A small-molecule ligand and the protein it binds are described below.
Small molecule (SMILES): Cc1cc(CCCCCCCOc2ccc(C3=N[C@@H](C)CO3)cc2)on1

Sequence of chain 13.A:
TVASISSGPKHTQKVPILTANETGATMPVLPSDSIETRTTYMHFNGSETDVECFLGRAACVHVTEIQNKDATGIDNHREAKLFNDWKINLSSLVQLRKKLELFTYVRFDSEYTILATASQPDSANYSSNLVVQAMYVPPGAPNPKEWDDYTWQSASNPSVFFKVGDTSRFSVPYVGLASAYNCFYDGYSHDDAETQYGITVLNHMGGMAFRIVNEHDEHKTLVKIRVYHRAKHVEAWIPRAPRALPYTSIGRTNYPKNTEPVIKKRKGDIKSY

Sequence of chain 13.C:
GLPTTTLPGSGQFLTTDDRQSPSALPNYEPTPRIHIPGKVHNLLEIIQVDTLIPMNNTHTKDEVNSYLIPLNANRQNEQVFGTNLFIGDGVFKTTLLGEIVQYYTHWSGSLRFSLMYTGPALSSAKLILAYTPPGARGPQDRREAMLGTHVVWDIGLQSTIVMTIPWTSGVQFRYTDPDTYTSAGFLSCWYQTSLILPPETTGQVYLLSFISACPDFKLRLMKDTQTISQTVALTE

Binding-site contacts:
Ligand atom C4 contacts residue TYR152 of chain 13.A at 3.9 Å (hydrophobic).
Ligand atom C3 contacts residue PHE186 of chain 13.A at 3.8 Å (hydrophobic).
Ligand atom C31 contacts residue VAL176 of chain 13.A at 3.3 Å (hydrophobic).
Ligand atom C3C contacts residue VAL188 of chain 13.A at 3.3 Å (hydrophobic).
Ligand atom C4 contacts residue PHE186 of chain 13.A at 3.6 Å (hydrophobic).
Ligand atom C2B contacts residue MET221 of chain 13.A at 3.5 Å (hydrophobic).
Ligand atom O1 contacts residue ALA24 of chain 13.C at 3.6 Å.
Ligand atom N3A contacts residue ASN219 of chain 13.A at 3.0 Å (h-bond).
Ligand atom C31 contacts residue PRO174 of chain 13.A at 3.4 Å (hydrophobic).
Ligand atom C2C contacts residue VAL188 of chain 13.A at 3.2 Å (hydrophobic).
Ligand atom C5C contacts residue ILE104 of chain 13.A at 3.8 Å (hydrophobic).
Ligand atom C5 contacts residue TYR152 of chain 13.A at 3.8 Å (hydrophobic).
Ligand atom O1 contacts residue TYR152 of chain 13.A at 3.9 Å.
Ligand atom C31 contacts residue ALA150 of chain 13.A at 3.5 Å (hydrophobic).
Ligand atom C7C contacts residue TYR128 of chain 13.A at 3.6 Å (hydrophobic).
Ligand atom C4B contacts residue LEU106 of chain 13.A at 3.7 Å (hydrophobic).
Ligand atom C3C contacts residue TYR128 of chain 13.A at 3.9 Å (hydrophobic).
Ligand atom C7C contacts residue TYR197 of chain 13.A at 3.8 Å (hydrophobic).
Ligand atom C6B contacts residue LEU106 of chain 13.A at 3.9 Å (hydrophobic).
Ligand atom O1B contacts residue MET221 of chain 13.A at 3.4 Å.
Ligand atom C5 contacts residue PHE186 of chain 13.A at 3.5 Å (hydrophobic).
Ligand atom O1 contacts residue VAL188 of chain 13.A at 3.8 Å.
Ligand atom C6B contacts residue TYR197 of chain 13.A at 3.6 Å (hydrophobic).
Ligand atom C4A contacts residue ASN219 of chain 13.A at 3.5 Å.
Ligand atom O1 contacts residue PHE186 of chain 13.A at 3.5 Å.
Ligand atom C4 contacts residue MET224 of chain 13.A at 3.8 Å (hydrophobic).
Ligand atom C6C contacts residue MET221 of chain 13.A at 3.7 Å (hydrophobic).
Ligand atom C5C contacts residue TYR128 of chain 13.A at 3.5 Å (hydrophobic).
Ligand atom C5B contacts residue LEU106 of chain 13.A at 3.5 Å (hydrophobic).
Ligand atom C4C contacts residue TYR152 of chain 13.A at 3.8 Å (hydrophobic).
Ligand atom N2 contacts residue PHE186 of chain 13.A at 3.7 Å.
Ligand atom C31 contacts residue SER175 of chain 13.A at 3.6 Å.
Ligand atom N2 contacts residue ALA24 of chain 13.C at 3.4 Å.
Ligand atom C6C contacts residue VAL191 of chain 13.A at 3.2 Å (hydrophobic).
Ligand atom O1B contacts residue TYR128 of chain 13.A at 3.9 Å.
Ligand atom C1B contacts residue MET221 of chain 13.A at 3.8 Å (hydrophobic).
Ligand atom C3B contacts residue MET221 of chain 13.A at 3.8 Å (hydrophobic).
Ligand atom CM1 contacts residue SER107 of chain 13.A at 3.9 Å.
Ligand atom C5B contacts residue TYR197 of chain 13.A at 3.7 Å (hydrophobic).
Ligand atom C3 contacts residue PRO174 of chain 13.A at 3.8 Å (hydrophobic).